The protein below binds the small molecule below.
Small molecule (SMILES): CCC(O)(CC)c1ccc2c(-c3ccc(OC)cc3)c(-c3n[nH]c4ccsc34)[nH]c2c1

Binding-site contacts:
Ligand atom CAT contacts residue LEU135 of chain 2.D at 3.6 Å (hydrophobic).
Ligand atom NAQ contacts residue MET84 of chain 2.D at 3.0 Å (h-bond).
Ligand atom CAZ contacts residue VAL23 of chain 2.D at 3.5 Å (hydrophobic).
Ligand atom CAI contacts residue ILE15 of chain 2.D at 3.6 Å (hydrophobic).
Ligand atom NAR contacts residue MET84 of chain 2.D at 3.6 Å (h-bond).
Ligand atom CAI contacts residue MET84 of chain 2.D at 3.4 Å (hydrophobic).
Ligand atom CBC contacts residue CYS88 of chain 2.D at 3.6 Å (hydrophobic).
Ligand atom CAZ contacts residue GLY16 of chain 2.D at 3.7 Å.
Ligand atom CAH contacts residue GLY87 of chain 2.D at 3.4 Å.
Ligand atom CBC contacts residue LEU135 of chain 2.D at 3.5 Å (hydrophobic).
Ligand atom CAP contacts residue ALA35 of chain 2.D at 3.8 Å (hydrophobic).
Ligand atom CAO contacts residue HIS86 of chain 2.D at 3.6 Å.
Ligand atom NAQ contacts residue GLU82 of chain 2.D at 3.6 Å.
Ligand atom CAD contacts residue MET84 of chain 2.D at 3.5 Å (hydrophobic).
Ligand atom CAY contacts residue VAL23 of chain 2.D at 3.6 Å (hydrophobic).
Ligand atom CAI contacts residue GLY87 of chain 2.D at 3.4 Å.
Ligand atom CAV contacts residue PHE81 of chain 2.D at 3.7 Å (hydrophobic).
Ligand atom CAN contacts residue PHE83 of chain 2.D at 3.7 Å (hydrophobic).
Ligand atom CAU contacts residue LEU135 of chain 2.D at 3.5 Å (hydrophobic).
Ligand atom CAT contacts residue ALA35 of chain 2.D at 3.7 Å (hydrophobic).
Ligand atom CAV contacts residue LEU135 of chain 2.D at 3.6 Å (hydrophobic).
Ligand atom CAI contacts residue PHE83 of chain 2.D at 3.7 Å (hydrophobic).
Ligand atom NAE contacts residue PHE83 of chain 2.D at 3.5 Å.
Ligand atom CAA contacts residue ILE15 of chain 2.D at 3.8 Å (hydrophobic).
Ligand atom CAG contacts residue ILE15 of chain 2.D at 3.7 Å (hydrophobic).
Ligand atom NAE contacts residue GLY87 of chain 2.D at 3.8 Å.
Ligand atom OAL contacts residue GLU85 of chain 2.D at 2.9 Å (salt-bridge).
Ligand atom CAH contacts residue ILE15 of chain 2.D at 3.5 Å (hydrophobic).
Ligand atom CAP contacts residue LEU135 of chain 2.D at 3.8 Å (hydrophobic).
Ligand atom CBB contacts residue CYS88 of chain 2.D at 3.6 Å (hydrophobic).
Ligand atom NAE contacts residue MET84 of chain 2.D at 2.9 Å (h-bond).
Ligand atom NAQ contacts residue ALA35 of chain 2.D at 3.5 Å.
Ligand atom NAR contacts residue LEU135 of chain 2.D at 3.8 Å.
Ligand atom CAN contacts residue ILE15 of chain 2.D at 3.6 Å (hydrophobic).
Ligand atom CAD contacts residue PHE83 of chain 2.D at 3.5 Å (hydrophobic).
Ligand atom CAD contacts residue GLY87 of chain 2.D at 3.7 Å.
Ligand atom NAR contacts residue ALA35 of chain 2.D at 3.4 Å.
Ligand atom CAU contacts residue ALA35 of chain 2.D at 3.5 Å (hydrophobic).
Ligand atom CAA contacts residue GLY87 of chain 2.D at 3.8 Å.
Ligand atom NAR contacts residue GLU82 of chain 2.D at 2.9 Å (salt-bridge).

Sequence of chain 2.D:
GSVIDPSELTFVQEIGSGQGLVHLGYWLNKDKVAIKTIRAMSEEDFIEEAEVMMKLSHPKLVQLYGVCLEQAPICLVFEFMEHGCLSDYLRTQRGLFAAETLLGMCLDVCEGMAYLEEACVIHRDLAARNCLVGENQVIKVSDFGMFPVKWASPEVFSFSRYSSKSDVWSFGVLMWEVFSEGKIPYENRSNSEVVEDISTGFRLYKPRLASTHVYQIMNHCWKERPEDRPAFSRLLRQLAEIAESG